The protein below binds the small molecule below.
Small molecule (SMILES): CCC(CC)[C@H](NC(C)=O)[C@@H]1[C@H](O)[C@@H](C(=O)O)C[C@H]1NC(=N)N

Sequence of chain 1.H:
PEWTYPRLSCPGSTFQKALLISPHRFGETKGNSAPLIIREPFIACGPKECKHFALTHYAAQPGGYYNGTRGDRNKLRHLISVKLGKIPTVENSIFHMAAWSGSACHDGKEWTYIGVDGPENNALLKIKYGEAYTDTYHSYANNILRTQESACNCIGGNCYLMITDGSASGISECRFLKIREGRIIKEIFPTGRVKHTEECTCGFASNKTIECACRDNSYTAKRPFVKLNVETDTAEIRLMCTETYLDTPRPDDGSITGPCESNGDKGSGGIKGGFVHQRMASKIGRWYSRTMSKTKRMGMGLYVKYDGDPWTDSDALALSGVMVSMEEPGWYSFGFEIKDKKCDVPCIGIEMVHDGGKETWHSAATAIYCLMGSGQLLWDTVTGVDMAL

Binding-site contacts:
Ligand atom C38 contacts residue ALA176 of chain 1.H at 3.8 Å (hydrophobic).
Ligand atom O7 contacts residue TYR340 of chain 1.H at 3.0 Å (h-bond).
Ligand atom O8 contacts residue ARG305 of chain 1.H at 2.8 Å (salt-bridge).
Ligand atom C6 contacts residue TYR340 of chain 1.H at 2.9 Å (hydrophobic).
Ligand atom O14 contacts residue ARG81 of chain 1.H at 3.3 Å (salt-bridge).
Ligand atom C5 contacts residue TYR340 of chain 1.H at 3.4 Å (hydrophobic).
Ligand atom C4 contacts residue ASP80 of chain 1.H at 3.8 Å.
Ligand atom N30 contacts residue GLU48 of chain 1.H at 3.8 Å.
Ligand atom C26 contacts residue TRP108 of chain 1.H at 3.9 Å (hydrophobic).
Ligand atom C39 contacts residue GLU206 of chain 1.H at 3.2 Å.
Ligand atom N30 contacts residue TRP108 of chain 1.H at 3.0 Å (h-bond).
Ligand atom O8 contacts residue ARG47 of chain 1.H at 3.0 Å (salt-bridge).
Ligand atom C39 contacts residue ARG223 of chain 1.H at 3.6 Å.
Ligand atom C1 contacts residue GLU48 of chain 1.H at 3.7 Å.
Ligand atom C6 contacts residue ARG305 of chain 1.H at 3.6 Å.
Ligand atom N27 contacts residue GLU48 of chain 1.H at 3.7 Å.
Ligand atom C2 contacts residue TYR340 of chain 1.H at 3.7 Å (hydrophobic).
Ligand atom C36 contacts residue GLU207 of chain 1.H at 3.7 Å.
Ligand atom N30 contacts residue GLU157 of chain 1.H at 3.2 Å (salt-bridge).
Ligand atom C4 contacts residue TYR340 of chain 1.H at 3.5 Å (hydrophobic).
Ligand atom O7 contacts residue ARG223 of chain 1.H at 2.9 Å (salt-bridge).
Ligand atom C36 contacts residue GLU206 of chain 1.H at 3.5 Å.
Ligand atom C1 contacts residue TYR340 of chain 1.H at 3.1 Å (hydrophobic).
Ligand atom N30 contacts residue LEU63 of chain 1.H at 3.8 Å.
Ligand atom C3 contacts residue TYR340 of chain 1.H at 3.4 Å (hydrophobic).
Ligand atom C15 contacts residue ARG154 of chain 1.H at 3.5 Å.
Ligand atom C2 contacts residue ASP80 of chain 1.H at 3.4 Å.
Ligand atom O9 contacts residue ASP80 of chain 1.H at 2.9 Å (salt-bridge).
Ligand atom N27 contacts residue ARG85 of chain 1.H at 3.7 Å.
Ligand atom N25 contacts residue GLU48 of chain 1.H at 3.8 Å.
Ligand atom C37 contacts residue ARG154 of chain 1.H at 3.7 Å.
Ligand atom O14 contacts residue ASP80 of chain 1.H at 3.8 Å.
Ligand atom C1 contacts residue ARG47 of chain 1.H at 3.7 Å.
Ligand atom N27 contacts residue TRP108 of chain 1.H at 3.9 Å.
Ligand atom C1 contacts residue ASP80 of chain 1.H at 3.3 Å.
Ligand atom C5 contacts residue ASP80 of chain 1.H at 3.6 Å.
Ligand atom O7 contacts residue ARG305 of chain 1.H at 3.1 Å (salt-bridge).
Ligand atom N27 contacts residue ASP80 of chain 1.H at 3.2 Å (salt-bridge).
Ligand atom O8 contacts residue TYR340 of chain 1.H at 3.2 Å (h-bond).
Ligand atom C26 contacts residue GLU48 of chain 1.H at 3.6 Å.